Sequence of chain 1.A:
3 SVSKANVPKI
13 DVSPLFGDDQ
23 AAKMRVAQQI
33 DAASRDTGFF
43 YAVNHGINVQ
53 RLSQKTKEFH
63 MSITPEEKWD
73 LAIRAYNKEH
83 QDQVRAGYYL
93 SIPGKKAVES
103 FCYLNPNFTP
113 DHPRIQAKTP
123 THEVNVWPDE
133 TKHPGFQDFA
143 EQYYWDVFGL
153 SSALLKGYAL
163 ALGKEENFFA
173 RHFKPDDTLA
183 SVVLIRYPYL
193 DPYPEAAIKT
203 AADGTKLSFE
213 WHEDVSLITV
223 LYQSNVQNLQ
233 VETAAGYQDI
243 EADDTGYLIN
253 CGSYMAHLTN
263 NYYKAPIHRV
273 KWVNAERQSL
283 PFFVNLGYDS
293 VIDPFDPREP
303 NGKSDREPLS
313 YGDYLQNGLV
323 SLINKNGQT

Binding-site contacts:
Ligand atom C30 contacts residue ILE187 of chain 1.A at 3.5 Å (hydrophobic).
Ligand atom C16 contacts residue PHE211 of chain 1.A at 3.5 Å (hydrophobic).
Ligand atom C16 contacts residue FE21 of chain 1.E at 3.4 Å.
Ligand atom C31 contacts residue TYR189 of chain 1.A at 3.4 Å (hydrophobic).
Ligand atom S17 contacts residue FE21 of chain 1.E at 2.4 Å.
Ligand atom N11 contacts residue LEU324 of chain 1.A at 3.9 Å.
Ligand atom S17 contacts residue PHE285 of chain 1.A at 3.7 Å.
Ligand atom O19 contacts residue LEU321 of chain 1.A at 3.7 Å.
Ligand atom C31 contacts residue ILE187 of chain 1.A at 3.8 Å (hydrophobic).
Ligand atom C3 contacts residue LEU321 of chain 1.A at 3.9 Å (hydrophobic).
Ligand atom C1 contacts residue SER183 of chain 1.A at 3.6 Å.
Ligand atom O43 contacts residue TYR189 of chain 1.A at 3.3 Å.
Ligand atom C37 contacts residue PRO283 of chain 1.A at 4.0 Å (hydrophobic).
Ligand atom O20 contacts residue SER183 of chain 1.A at 2.7 Å (h-bond).
Ligand atom N14 contacts residue CYS104 of chain 1.A at 3.9 Å.
Ligand atom C37 contacts residue LEU223 of chain 1.A at 3.2 Å (hydrophobic).
Ligand atom O43 contacts residue SER281 of chain 1.A at 2.8 Å (h-bond).
Ligand atom C10 contacts residue LEU324 of chain 1.A at 3.7 Å (hydrophobic).
Ligand atom C33 contacts residue PRO283 of chain 1.A at 4.0 Å (hydrophobic).
Ligand atom S17 contacts residue ASP216 of chain 1.A at 3.1 Å (salt-bridge).
Ligand atom C2 contacts residue CYS104 of chain 1.A at 3.9 Å (hydrophobic).
Ligand atom O42 contacts residue VAL272 of chain 1.A at 3.7 Å.
Ligand atom C32 contacts residue SER281 of chain 1.A at 3.8 Å.
Ligand atom O42 contacts residue TYR189 of chain 1.A at 2.5 Å (h-bond).
Ligand atom C16 contacts residue HIS214 of chain 1.A at 3.2 Å.
Ligand atom O18 contacts residue PHE285 of chain 1.A at 3.5 Å.
Ligand atom C12 contacts residue PHE211 of chain 1.A at 3.9 Å (hydrophobic).
Ligand atom O20 contacts residue ARG87 of chain 1.A at 2.8 Å (salt-bridge).
Ligand atom O19 contacts residue ARG87 of chain 1.A at 2.8 Å (salt-bridge).
Ligand atom S17 contacts residue HIS214 of chain 1.A at 3.4 Å (h-bond).
Ligand atom C1 contacts residue CYS104 of chain 1.A at 4.0 Å (hydrophobic).
Ligand atom C7 contacts residue LEU324 of chain 1.A at 4.0 Å (hydrophobic).
Ligand atom N14 contacts residue TYR91 of chain 1.A at 2.9 Å (h-bond).
Ligand atom C1 contacts residue ARG87 of chain 1.A at 3.5 Å.
Ligand atom N11 contacts residue PHE285 of chain 1.A at 3.8 Å.
Ligand atom C31 contacts residue SER281 of chain 1.A at 3.8 Å.
Ligand atom C37 contacts residue SER281 of chain 1.A at 2.9 Å.
Ligand atom O15 contacts residue THR331 of chain 1.A at 3.8 Å.
Ligand atom O43 contacts residue GLN225 of chain 1.A at 4.0 Å.
Ligand atom O18 contacts residue ILE187 of chain 1.A at 3.8 Å.

A small-molecule ligand and the protein it binds are described below.
Small molecule (SMILES): N[C@@H](CCCC(=O)N[C@@H](CS)C(=O)N[C@@H](C(=O)O)C1CC1)C(=O)O